Sequence of chain 1.F:
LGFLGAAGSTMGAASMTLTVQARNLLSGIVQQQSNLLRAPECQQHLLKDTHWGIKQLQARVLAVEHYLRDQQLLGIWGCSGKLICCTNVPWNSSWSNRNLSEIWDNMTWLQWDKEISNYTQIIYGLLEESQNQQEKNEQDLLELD

The protein below binds the small molecule below.
Small molecule (SMILES): CC(=O)N[C@@H]1[C@@H](O)[C@H](O)[C@@H](CO)O[C@H]1O

Binding-site contacts:
Ligand atom C1 contacts residue ASN99 of chain 1.F at 1.5 Å.
Ligand atom C8 contacts residue GLU102 of chain 1.F at 3.7 Å.
Ligand atom C4 contacts residue ASN99 of chain 1.F at 4.4 Å.
Ligand atom N2 contacts residue ASN99 of chain 1.F at 2.9 Å (h-bond).
Ligand atom C7 contacts residue ASN99 of chain 1.F at 3.5 Å.
Ligand atom C2 contacts residue ASN99 of chain 1.F at 2.5 Å.
Ligand atom O5 contacts residue ASN99 of chain 1.F at 2.5 Å (h-bond).
Ligand atom C7 contacts residue GLU102 of chain 1.F at 4.4 Å.
Ligand atom C5 contacts residue ASN99 of chain 1.F at 3.8 Å.
Ligand atom O7 contacts residue ASN99 of chain 1.F at 3.8 Å.
Ligand atom C3 contacts residue ASN99 of chain 1.F at 3.9 Å.
Ligand atom C8 contacts residue ASN99 of chain 1.F at 3.8 Å.